Sequence of chain 1.H:
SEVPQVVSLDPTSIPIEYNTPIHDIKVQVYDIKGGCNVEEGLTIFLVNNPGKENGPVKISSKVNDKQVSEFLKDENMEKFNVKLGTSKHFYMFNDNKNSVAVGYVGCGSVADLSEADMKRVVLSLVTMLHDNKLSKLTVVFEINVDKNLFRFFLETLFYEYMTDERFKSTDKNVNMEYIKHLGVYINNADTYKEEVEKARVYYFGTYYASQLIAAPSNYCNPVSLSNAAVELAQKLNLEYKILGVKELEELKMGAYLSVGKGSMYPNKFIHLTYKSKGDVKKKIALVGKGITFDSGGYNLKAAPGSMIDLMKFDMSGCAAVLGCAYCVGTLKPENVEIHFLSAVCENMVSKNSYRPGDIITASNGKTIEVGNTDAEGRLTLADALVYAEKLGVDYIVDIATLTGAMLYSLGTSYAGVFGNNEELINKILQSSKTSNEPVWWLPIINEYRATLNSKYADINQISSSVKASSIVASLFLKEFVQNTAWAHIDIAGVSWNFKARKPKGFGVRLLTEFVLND

This protein binds this small molecule.
Small molecule (SMILES): CC(C)(C)C(=O)N[C@@H](C(=O)NO)c1ccc(-c2ccc(CO)cc2)cc1

Binding-site contacts:
Ligand atom O12 contacts residue ASP375 of chain 1.H at 2.7 Å (salt-bridge).
Ligand atom O11 contacts residue ZN1 of chain 1.DB at 3.7 Å.
Ligand atom O12 contacts residue ZN1 of chain 1.DB at 2.2 Å.
Ligand atom C09 contacts residue ASP295 of chain 1.H at 3.5 Å.
Ligand atom C14 contacts residue LEU403 of chain 1.H at 3.6 Å (hydrophobic).
Ligand atom O11 contacts residue LYS290 of chain 1.H at 2.9 Å (salt-bridge).
Ligand atom C09 contacts residue LYS302 of chain 1.H at 3.7 Å.
Ligand atom C18 contacts residue ALA493 of chain 1.H at 3.6 Å (hydrophobic).
Ligand atom C19 contacts residue ALA493 of chain 1.H at 3.6 Å (hydrophobic).
Ligand atom O01 contacts residue LEU403 of chain 1.H at 3.7 Å.
Ligand atom C20 contacts residue LEU408 of chain 1.H at 3.6 Å (hydrophobic).
Ligand atom O12 contacts residue ASP295 of chain 1.H at 3.0 Å (salt-bridge).
Ligand atom C14 contacts residue GLY405 of chain 1.H at 3.6 Å.
Ligand atom C13 contacts residue GLY405 of chain 1.H at 3.6 Å.
Ligand atom O01 contacts residue THR404 of chain 1.H at 3.3 Å.
Ligand atom C16 contacts residue GLY405 of chain 1.H at 3.5 Å.
Ligand atom C09 contacts residue ZN1 of chain 1.CB at 3.6 Å.
Ligand atom N10 contacts residue LEU403 of chain 1.H at 3.6 Å.
Ligand atom C19 contacts residue LEU408 of chain 1.H at 3.5 Å (hydrophobic).
Ligand atom C15 contacts residue GLY405 of chain 1.H at 3.6 Å.
Ligand atom C09 contacts residue ZN1 of chain 1.DB at 2.6 Å.
Ligand atom C26 contacts residue GLY405 of chain 1.H at 3.7 Å.
Ligand atom N10 contacts residue ZN1 of chain 1.DB at 2.4 Å.
Ligand atom C08 contacts residue LEU403 of chain 1.H at 3.2 Å (hydrophobic).
Ligand atom C21 contacts residue LEU408 of chain 1.H at 3.6 Å (hydrophobic).
Ligand atom O11 contacts residue ZN1 of chain 1.CB at 3.0 Å.
Ligand atom N10 contacts residue ZN1 of chain 1.CB at 2.5 Å.
Ligand atom N10 contacts residue GLU377 of chain 1.H at 3.7 Å.
Ligand atom N10 contacts residue CO31 of chain 1.BB at 3.4 Å (h-bond).
Ligand atom C09 contacts residue ASP375 of chain 1.H at 3.0 Å.
Ligand atom N10 contacts residue LYS290 of chain 1.H at 3.5 Å (salt-bridge).
Ligand atom C21 contacts residue PHE499 of chain 1.H at 3.4 Å (hydrophobic).
Ligand atom O11 contacts residue CO31 of chain 1.BB at 2.2 Å (h-bond).
Ligand atom O11 contacts residue LEU403 of chain 1.H at 2.5 Å (h-bond).
Ligand atom O01 contacts residue GLY405 of chain 1.H at 3.4 Å (h-bond).
Ligand atom O12 contacts residue LYS302 of chain 1.H at 2.7 Å (salt-bridge).
Ligand atom N10 contacts residue ASP295 of chain 1.H at 3.3 Å (salt-bridge).
Ligand atom N10 contacts residue ASP375 of chain 1.H at 3.0 Å (salt-bridge).
Ligand atom C25 contacts residue GLY405 of chain 1.H at 3.6 Å.
Ligand atom O22 contacts residue LEU408 of chain 1.H at 3.3 Å.